Binding-site contacts:
Ligand atom C1' contacts residue HIS627 of chain 3.A at 4.3 Å.
Ligand atom P contacts residue HIS625 of chain 41.A at 3.9 Å.
Ligand atom N6 contacts residue PHE635 of chain 3.A at 3.7 Å.
Ligand atom N7 contacts residue PRO628 of chain 3.A at 3.3 Å (h-bond).
Ligand atom N6 contacts residue SER629 of chain 3.A at 3.0 Å (h-bond).
Ligand atom C4 contacts residue PRO628 of chain 3.A at 3.0 Å (hydrophobic).
Ligand atom C2' contacts residue PRO628 of chain 3.A at 3.6 Å (hydrophobic).
Ligand atom C5 contacts residue SER629 of chain 3.A at 3.5 Å.
Ligand atom N6 contacts residue PRO628 of chain 3.A at 3.4 Å (h-bond).
Ligand atom C8 contacts residue SER629 of chain 3.A at 4.2 Å.
Ligand atom C8 contacts residue PRO412 of chain 3.A at 4.3 Å (hydrophobic).
Ligand atom N7 contacts residue HIS627 of chain 3.A at 4.1 Å.
Ligand atom N9 contacts residue PRO412 of chain 3.A at 4.2 Å.
Ligand atom N9 contacts residue PRO628 of chain 3.A at 3.7 Å.
Ligand atom N6 contacts residue GLY636 of chain 3.A at 3.2 Å (h-bond).
Ligand atom C6 contacts residue PRO412 of chain 3.A at 4.3 Å (hydrophobic).
Ligand atom O2P contacts residue ASP623 of chain 41.A at 3.2 Å (salt-bridge).
Ligand atom N3 contacts residue PRO628 of chain 3.A at 3.5 Å (h-bond).
Ligand atom C5 contacts residue PRO628 of chain 3.A at 2.7 Å (hydrophobic).
Ligand atom C3' contacts residue HIS627 of chain 3.A at 4.3 Å.
Ligand atom C2 contacts residue GLY636 of chain 3.A at 3.2 Å.
Ligand atom N1 contacts residue GLY636 of chain 3.A at 2.9 Å (h-bond).
Ligand atom C1' contacts residue PRO628 of chain 3.A at 3.9 Å (hydrophobic).
Ligand atom N7 contacts residue SER629 of chain 3.A at 3.1 Å (h-bond).
Ligand atom N1 contacts residue PRO628 of chain 3.A at 3.2 Å (h-bond).
Ligand atom C6 contacts residue SER629 of chain 3.A at 3.5 Å.
Ligand atom C8 contacts residue PRO628 of chain 3.A at 3.8 Å (hydrophobic).
Ligand atom C4 contacts residue PRO412 of chain 3.A at 4.1 Å (hydrophobic).
Ligand atom O3' contacts residue PRO628 of chain 3.A at 4.1 Å.
Ligand atom N6 contacts residue GLY634 of chain 3.A at 3.8 Å.
Ligand atom O1P contacts residue HIS625 of chain 41.A at 2.8 Å (h-bond).
Ligand atom N7 contacts residue PRO412 of chain 3.A at 4.3 Å.
Ligand atom C6 contacts residue GLY636 of chain 3.A at 3.6 Å.
Ligand atom N7 contacts residue ASN606 of chain 3.A at 4.2 Å.
Ligand atom C8 contacts residue HIS627 of chain 3.A at 3.5 Å.
Ligand atom C5 contacts residue PRO412 of chain 3.A at 4.2 Å (hydrophobic).
Ligand atom N1 contacts residue VAL411 of chain 3.A at 4.3 Å.
Ligand atom C6 contacts residue PRO628 of chain 3.A at 2.8 Å (hydrophobic).
Ligand atom C2' contacts residue HIS627 of chain 3.A at 3.2 Å.
Ligand atom C2 contacts residue PRO628 of chain 3.A at 3.5 Å (hydrophobic).

Sequence of chain 41.A:
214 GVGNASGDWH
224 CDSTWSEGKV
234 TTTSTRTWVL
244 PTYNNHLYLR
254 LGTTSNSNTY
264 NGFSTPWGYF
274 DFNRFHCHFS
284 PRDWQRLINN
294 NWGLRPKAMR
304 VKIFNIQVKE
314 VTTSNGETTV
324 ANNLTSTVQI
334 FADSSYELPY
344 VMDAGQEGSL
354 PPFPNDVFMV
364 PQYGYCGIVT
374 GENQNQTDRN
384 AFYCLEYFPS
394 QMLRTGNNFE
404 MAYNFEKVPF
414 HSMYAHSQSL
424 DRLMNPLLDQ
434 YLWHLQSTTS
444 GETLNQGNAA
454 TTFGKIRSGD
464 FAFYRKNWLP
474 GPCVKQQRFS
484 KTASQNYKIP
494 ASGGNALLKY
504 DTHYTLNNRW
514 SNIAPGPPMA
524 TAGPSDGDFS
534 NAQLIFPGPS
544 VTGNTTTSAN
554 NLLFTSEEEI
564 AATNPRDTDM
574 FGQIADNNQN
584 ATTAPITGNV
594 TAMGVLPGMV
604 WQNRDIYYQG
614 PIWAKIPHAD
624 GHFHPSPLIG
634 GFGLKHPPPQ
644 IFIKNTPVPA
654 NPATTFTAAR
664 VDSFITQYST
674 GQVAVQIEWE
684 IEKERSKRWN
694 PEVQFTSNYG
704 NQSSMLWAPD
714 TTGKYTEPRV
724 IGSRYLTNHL

Sequence of chain 3.A:
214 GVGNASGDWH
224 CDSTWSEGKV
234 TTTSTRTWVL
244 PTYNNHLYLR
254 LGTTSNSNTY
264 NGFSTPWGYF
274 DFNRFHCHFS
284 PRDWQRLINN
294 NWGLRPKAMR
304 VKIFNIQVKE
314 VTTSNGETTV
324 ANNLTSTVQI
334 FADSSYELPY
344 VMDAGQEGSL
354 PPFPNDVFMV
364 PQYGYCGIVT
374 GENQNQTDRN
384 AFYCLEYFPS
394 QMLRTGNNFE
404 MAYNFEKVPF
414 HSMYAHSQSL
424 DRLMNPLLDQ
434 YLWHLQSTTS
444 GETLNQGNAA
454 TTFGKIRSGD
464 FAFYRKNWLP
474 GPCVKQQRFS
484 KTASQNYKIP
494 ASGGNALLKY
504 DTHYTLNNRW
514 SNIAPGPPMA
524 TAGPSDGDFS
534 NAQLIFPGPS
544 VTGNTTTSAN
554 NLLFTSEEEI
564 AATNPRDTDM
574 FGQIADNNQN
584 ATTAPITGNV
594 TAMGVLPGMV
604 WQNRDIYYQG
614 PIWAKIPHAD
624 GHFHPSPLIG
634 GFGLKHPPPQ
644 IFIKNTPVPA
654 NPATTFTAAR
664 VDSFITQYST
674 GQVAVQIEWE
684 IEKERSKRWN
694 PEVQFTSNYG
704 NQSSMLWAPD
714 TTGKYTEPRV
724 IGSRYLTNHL

A protein and the small-molecule ligand that binds it are described below.
Small molecule (SMILES): Nc1ncnc2c1ncn2[C@H]1C[C@H](O)[C@@H](COP(=O)(O)O)O1